Binding-site contacts:
Ligand atom C3 contacts residue LEU146 of chain 1.A at 3.3 Å (hydrophobic).
Ligand atom C24 contacts residue GLY98 of chain 1.A at 3.5 Å.
Ligand atom C20 contacts residue LEU94 of chain 1.A at 3.6 Å (hydrophobic).
Ligand atom C20 contacts residue LEU146 of chain 1.A at 3.8 Å (hydrophobic).
Ligand atom C20 contacts residue CYS95 of chain 1.A at 3.6 Å (hydrophobic).
Ligand atom C29 contacts residue GLY98 of chain 1.A at 3.6 Å.
Ligand atom C2 contacts residue CYS95 of chain 1.A at 3.9 Å (hydrophobic).
Ligand atom N1 contacts residue LEU146 of chain 1.A at 3.5 Å.
Ligand atom C18 contacts residue ARG143 of chain 1.A at 3.4 Å.
Ligand atom C10 contacts residue GLU23 of chain 1.A at 3.5 Å.
Ligand atom C19 contacts residue LEU146 of chain 1.A at 3.8 Å (hydrophobic).
Ligand atom C30 contacts residue LEU146 of chain 1.A at 3.9 Å (hydrophobic).
Ligand atom O15 contacts residue LEU160 of chain 1.A at 3.6 Å.
Ligand atom C17 contacts residue GLY156 of chain 1.A at 3.3 Å.
Ligand atom C17 contacts residue ASN144 of chain 1.A at 3.7 Å.
Ligand atom C9 contacts residue GLU23 of chain 1.A at 3.6 Å.
Ligand atom C28 contacts residue GLY98 of chain 1.A at 3.7 Å.
Ligand atom C27 contacts residue GLY98 of chain 1.A at 3.7 Å.
Ligand atom O16 contacts residue ASN144 of chain 1.A at 3.6 Å (h-bond).
Ligand atom C23 contacts residue ILE21 of chain 1.A at 3.8 Å (hydrophobic).
Ligand atom C25 contacts residue GLY98 of chain 1.A at 3.5 Å.
Ligand atom N21 contacts residue CYS95 of chain 1.A at 2.8 Å (h-bond).
Ligand atom C26 contacts residue THR96 of chain 1.A at 3.6 Å.
Ligand atom O16 contacts residue LEU160 of chain 1.A at 3.8 Å.
Ligand atom C22 contacts residue CYS95 of chain 1.A at 3.7 Å (hydrophobic).
Ligand atom C26 contacts residue GLY98 of chain 1.A at 3.6 Å.
Ligand atom C24 contacts residue CYS95 of chain 1.A at 3.9 Å (hydrophobic).
Ligand atom C4 contacts residue LEU146 of chain 1.A at 3.6 Å (hydrophobic).
Ligand atom N21 contacts residue LEU94 of chain 1.A at 3.4 Å.
Ligand atom N11 contacts residue LEU160 of chain 1.A at 3.9 Å.
Ligand atom N1 contacts residue CYS95 of chain 1.A at 2.9 Å (h-bond).
Ligand atom O15 contacts residue ASP157 of chain 1.A at 3.6 Å (salt-bridge).
Ligand atom C2 contacts residue LEU146 of chain 1.A at 3.3 Å (hydrophobic).
Ligand atom C2 contacts residue GLU93 of chain 1.A at 3.3 Å.
Ligand atom C17 contacts residue LEU146 of chain 1.A at 3.3 Å (hydrophobic).
Ligand atom N1 contacts residue GLU93 of chain 1.A at 3.6 Å.
Ligand atom N31 contacts residue ASP157 of chain 1.A at 3.2 Å.
Ligand atom N1 contacts residue LEU94 of chain 1.A at 3.6 Å.
Ligand atom O16 contacts residue SER161 of chain 1.A at 3.5 Å (h-bond).
Ligand atom C25 contacts residue CYS95 of chain 1.A at 3.3 Å (hydrophobic).

The small molecule below binds the protein below.
Small molecule (SMILES): CN(c1ncccc1CNc1c(C#N)cnc2[nH]c(-c3ccccc3)cc12)S(C)(=O)=O

Sequence of chain 1.A:
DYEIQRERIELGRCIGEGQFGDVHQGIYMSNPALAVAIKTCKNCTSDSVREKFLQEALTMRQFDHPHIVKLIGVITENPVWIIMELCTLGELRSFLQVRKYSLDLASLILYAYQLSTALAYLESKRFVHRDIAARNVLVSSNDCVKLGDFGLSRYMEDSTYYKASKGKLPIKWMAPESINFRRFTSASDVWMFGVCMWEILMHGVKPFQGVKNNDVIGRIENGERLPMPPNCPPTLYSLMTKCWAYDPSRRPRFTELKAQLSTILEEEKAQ